Sequence of chain 1.A:
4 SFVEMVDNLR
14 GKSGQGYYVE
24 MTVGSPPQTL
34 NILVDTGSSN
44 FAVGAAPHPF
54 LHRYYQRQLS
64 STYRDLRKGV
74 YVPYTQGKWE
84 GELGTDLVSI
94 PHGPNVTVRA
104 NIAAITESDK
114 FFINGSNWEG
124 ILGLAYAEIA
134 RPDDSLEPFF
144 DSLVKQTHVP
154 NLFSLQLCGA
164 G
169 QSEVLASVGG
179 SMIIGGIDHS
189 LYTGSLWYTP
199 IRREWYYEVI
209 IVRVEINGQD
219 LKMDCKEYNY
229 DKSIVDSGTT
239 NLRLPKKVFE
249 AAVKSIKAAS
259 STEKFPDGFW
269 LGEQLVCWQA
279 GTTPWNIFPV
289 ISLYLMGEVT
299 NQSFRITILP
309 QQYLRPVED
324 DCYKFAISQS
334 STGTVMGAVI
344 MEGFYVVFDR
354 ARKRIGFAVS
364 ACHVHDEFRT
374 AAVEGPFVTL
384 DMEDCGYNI

Binding-site contacts:
Ligand atom C17 contacts residue ASP234 of chain 1.A at 3.2 Å.
Ligand atom C32 contacts residue ASP234 of chain 1.A at 3.7 Å.
Ligand atom C25 contacts residue TYR77 of chain 1.A at 3.6 Å (hydrophobic).
Ligand atom C23 contacts residue THR78 of chain 1.A at 3.7 Å.
Ligand atom C32 contacts residue TYR204 of chain 1.A at 3.6 Å (hydrophobic).
Ligand atom F16 contacts residue PHE114 of chain 1.A at 3.1 Å.
Ligand atom N6 contacts residue GLY236 of chain 1.A at 3.0 Å (h-bond).
Ligand atom C1 contacts residue VAL75 of chain 1.A at 3.7 Å (hydrophobic).
Ligand atom C33 contacts residue ILE232 of chain 1.A at 3.6 Å (hydrophobic).
Ligand atom N19 contacts residue GLY40 of chain 1.A at 3.3 Å (h-bond).
Ligand atom F15 contacts residue ILE116 of chain 1.A at 3.6 Å.
Ligand atom O18 contacts residue SER41 of chain 1.A at 3.6 Å.
Ligand atom F15 contacts residue LEU36 of chain 1.A at 3.5 Å.
Ligand atom N19 contacts residue ASP234 of chain 1.A at 2.8 Å (salt-bridge).
Ligand atom C20 contacts residue ASP234 of chain 1.A at 3.5 Å.
Ligand atom F16 contacts residue GLY80 of chain 1.A at 3.6 Å.
Ligand atom C17 contacts residue THR237 of chain 1.A at 3.6 Å.
Ligand atom C8 contacts residue GLY236 of chain 1.A at 3.6 Å.
Ligand atom C28 contacts residue GLY40 of chain 1.A at 3.4 Å.
Ligand atom C14 contacts residue TYR77 of chain 1.A at 3.7 Å (hydrophobic).
Ligand atom C1 contacts residue TYR77 of chain 1.A at 3.7 Å (hydrophobic).
Ligand atom C32 contacts residue GLY40 of chain 1.A at 3.5 Å.
Ligand atom O18 contacts residue ASP38 of chain 1.A at 2.7 Å (salt-bridge).
Ligand atom O5 contacts residue TYR77 of chain 1.A at 3.4 Å.
Ligand atom C8 contacts residue ASP38 of chain 1.A at 3.5 Å.
Ligand atom C10 contacts residue GLY236 of chain 1.A at 3.5 Å.
Ligand atom C7 contacts residue ASP38 of chain 1.A at 3.5 Å.
Ligand atom F15 contacts residue TRP121 of chain 1.A at 3.4 Å.
Ligand atom C21 contacts residue ASP234 of chain 1.A at 3.5 Å.
Ligand atom O5 contacts residue THR78 of chain 1.A at 3.2 Å (h-bond).
Ligand atom C33 contacts residue TYR204 of chain 1.A at 3.5 Å (hydrophobic).
Ligand atom C25 contacts residue THR78 of chain 1.A at 3.7 Å.
Ligand atom C34 contacts residue ILE232 of chain 1.A at 3.7 Å (hydrophobic).
Ligand atom C32 contacts residue ILE232 of chain 1.A at 3.6 Å (hydrophobic).
Ligand atom C31 contacts residue GLY236 of chain 1.A at 3.7 Å.
Ligand atom O18 contacts residue GLY40 of chain 1.A at 3.3 Å (h-bond).
Ligand atom C26 contacts residue PRO76 of chain 1.A at 3.3 Å (hydrophobic).
Ligand atom C13 contacts residue PHE114 of chain 1.A at 3.7 Å (hydrophobic).
Ligand atom C1 contacts residue SER41 of chain 1.A at 3.7 Å.
Ligand atom O18 contacts residue TYR77 of chain 1.A at 3.5 Å.

A protein and the small-molecule ligand that binds it are described below.
Small molecule (SMILES): CC(=O)N[C@@H](Cc1cc(F)cc(F)c1)[C@H](O)CNC1(c2cccc(C(C)(C)C)c2)CCCCC1